The protein below binds the small molecule below.
Small molecule (SMILES): O=P(O)(O)OC[C@H]1O[C@](O)(COP(=O)(O)O)[C@@H](O)[C@@H]1O

Sequence of chain 1.A:
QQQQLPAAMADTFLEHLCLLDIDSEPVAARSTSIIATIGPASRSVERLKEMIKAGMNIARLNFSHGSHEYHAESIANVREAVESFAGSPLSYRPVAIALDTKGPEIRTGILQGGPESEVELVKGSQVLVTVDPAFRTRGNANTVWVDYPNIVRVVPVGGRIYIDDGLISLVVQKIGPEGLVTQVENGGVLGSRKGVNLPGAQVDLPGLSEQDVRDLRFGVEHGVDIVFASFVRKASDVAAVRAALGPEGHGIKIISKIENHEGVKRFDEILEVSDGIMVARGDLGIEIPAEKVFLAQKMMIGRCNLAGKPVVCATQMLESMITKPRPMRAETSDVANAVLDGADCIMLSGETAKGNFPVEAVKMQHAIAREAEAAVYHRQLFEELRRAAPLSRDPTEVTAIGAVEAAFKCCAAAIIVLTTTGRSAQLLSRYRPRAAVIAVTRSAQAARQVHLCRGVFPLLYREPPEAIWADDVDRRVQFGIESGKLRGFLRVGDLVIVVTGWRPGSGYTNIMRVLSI

Binding-site contacts:
Ligand atom P2 contacts residue SER434 of chain 1.A at 3.7 Å.
Ligand atom O6P contacts residue THR429 of chain 1.A at 2.9 Å (h-bond).
Ligand atom O6 contacts residue GLY517 of chain 1.A at 3.5 Å (h-bond).
Ligand atom C3 contacts residue GLY515 of chain 1.A at 3.5 Å.
Ligand atom C5 contacts residue GLY515 of chain 1.A at 3.7 Å.
Ligand atom O3P contacts residue PRO514 of chain 1.A at 3.7 Å.
Ligand atom C5 contacts residue THR430 of chain 1.A at 3.5 Å.
Ligand atom O4 contacts residue GLY515 of chain 1.A at 2.5 Å (h-bond).
Ligand atom O1 contacts residue GLY515 of chain 1.A at 3.5 Å (h-bond).
Ligand atom O4 contacts residue SER516 of chain 1.A at 3.4 Å.
Ligand atom C1 contacts residue ARG486 of chain 1.A at 3.7 Å.
Ligand atom C4 contacts residue GLY515 of chain 1.A at 3.4 Å.
Ligand atom O4P contacts residue THR430 of chain 1.A at 2.9 Å (h-bond).
Ligand atom C6 contacts residue THR429 of chain 1.A at 3.7 Å.
Ligand atom C6 contacts residue LEU428 of chain 1.A at 3.7 Å (hydrophobic).
Ligand atom O6 contacts residue SER516 of chain 1.A at 3.4 Å.
Ligand atom O5P contacts residue GLY517 of chain 1.A at 3.4 Å (h-bond).
Ligand atom P1 contacts residue ARG486 of chain 1.A at 3.6 Å.
Ligand atom O3 contacts residue ARG513 of chain 1.A at 3.1 Å (salt-bridge).
Ligand atom O6P contacts residue SER434 of chain 1.A at 2.7 Å (h-bond).
Ligand atom O6P contacts residue THR430 of chain 1.A at 3.6 Å.
Ligand atom O2P contacts residue ARG486 of chain 1.A at 2.7 Å (salt-bridge).
Ligand atom O2 contacts residue LEU428 of chain 1.A at 3.6 Å.
Ligand atom O4P contacts residue THR431 of chain 1.A at 2.6 Å (h-bond).
Ligand atom O1P contacts residue TRP479 of chain 1.A at 3.1 Å (h-bond).
Ligand atom O1P contacts residue ARG486 of chain 1.A at 2.9 Å (salt-bridge).
Ligand atom O3 contacts residue GLY511 of chain 1.A at 3.2 Å.
Ligand atom P2 contacts residue THR431 of chain 1.A at 3.6 Å.
Ligand atom O5P contacts residue SER516 of chain 1.A at 3.2 Å (h-bond).
Ligand atom C6 contacts residue THR430 of chain 1.A at 3.6 Å.
Ligand atom O2P contacts residue THR430 of chain 1.A at 3.7 Å.
Ligand atom P1 contacts residue GLY515 of chain 1.A at 3.6 Å.
Ligand atom O4 contacts residue GLY517 of chain 1.A at 3.5 Å (h-bond).
Ligand atom O5P contacts residue THR431 of chain 1.A at 3.4 Å (h-bond).
Ligand atom P2 contacts residue THR430 of chain 1.A at 3.6 Å.
Ligand atom O4P contacts residue SER516 of chain 1.A at 3.5 Å.
Ligand atom O3P contacts residue GLY515 of chain 1.A at 2.6 Å (h-bond).
Ligand atom O4 contacts residue TYR518 of chain 1.A at 3.0 Å (h-bond).
Ligand atom O5 contacts residue THR430 of chain 1.A at 3.4 Å (h-bond).
Ligand atom C3 contacts residue ARG513 of chain 1.A at 3.5 Å.